Sequence of chain 2.A:
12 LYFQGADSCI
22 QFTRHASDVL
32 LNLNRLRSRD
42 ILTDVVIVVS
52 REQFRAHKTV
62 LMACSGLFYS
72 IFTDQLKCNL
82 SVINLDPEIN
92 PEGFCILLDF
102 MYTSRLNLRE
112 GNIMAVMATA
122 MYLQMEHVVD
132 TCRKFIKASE

Binding-site contacts:
Ligand atom N contacts residue VAL83 of chain 2.A at 4.5 Å.
Ligand atom C contacts residue VAL83 of chain 2.A at 4.3 Å (hydrophobic).
Ligand atom O contacts residue VAL83 of chain 2.A at 3.6 Å.
Ligand atom CE3 contacts residue ASN85 of chain 2.A at 3.8 Å.
Ligand atom CE3 contacts residue LEU81 of chain 2.A at 4.2 Å (hydrophobic).
Ligand atom CD contacts residue GLN54 of chain 2.A at 3.9 Å.
Ligand atom CH2 contacts residue ASN85 of chain 2.A at 4.2 Å.
Ligand atom CH3 contacts residue LEU81 of chain 2.A at 4.3 Å (hydrophobic).
Ligand atom CG contacts residue ASN85 of chain 2.A at 3.4 Å.
Ligand atom CE3 contacts residue VAL83 of chain 2.A at 3.1 Å (hydrophobic).
Ligand atom N contacts residue VAL83 of chain 2.A at 4.3 Å.
Ligand atom CZ2 contacts residue ASN85 of chain 2.A at 4.0 Å.
Ligand atom CG1 contacts residue VAL49 of chain 2.A at 4.2 Å (hydrophobic).
Ligand atom CD2 contacts residue ASN85 of chain 2.A at 3.9 Å.
Ligand atom CB contacts residue VAL83 of chain 2.A at 3.7 Å (hydrophobic).
Ligand atom CZ3 contacts residue VAL83 of chain 2.A at 3.8 Å (hydrophobic).
Ligand atom CG1 contacts residue GLN54 of chain 2.A at 3.5 Å.
Ligand atom CG1 contacts residue VAL47 of chain 2.A at 4.2 Å (hydrophobic).
Ligand atom CZ3 contacts residue ASN85 of chain 2.A at 3.9 Å.
Ligand atom CZ3 contacts residue ILE84 of chain 2.A at 4.0 Å (hydrophobic).
Ligand atom CD2 contacts residue VAL83 of chain 2.A at 4.0 Å (hydrophobic).
Ligand atom CG1 contacts residue VAL83 of chain 2.A at 4.2 Å (hydrophobic).
Ligand atom C contacts residue VAL83 of chain 2.A at 4.0 Å (hydrophobic).
Ligand atom CE2 contacts residue ASN85 of chain 2.A at 3.5 Å.
Ligand atom CB contacts residue ASN85 of chain 2.A at 3.8 Å.
Ligand atom CE3 contacts residue ILE84 of chain 2.A at 3.9 Å (hydrophobic).
Ligand atom O contacts residue VAL83 of chain 2.A at 4.3 Å.
Ligand atom NE1 contacts residue ASN85 of chain 2.A at 3.5 Å.
Ligand atom CD1 contacts residue ASN85 of chain 2.A at 3.2 Å.
Ligand atom CB contacts residue GLN54 of chain 2.A at 3.7 Å.
Ligand atom CG2 contacts residue VAL83 of chain 2.A at 4.5 Å (hydrophobic).
Ligand atom CZ3 contacts residue LEU81 of chain 2.A at 3.9 Å (hydrophobic).
Ligand atom CA contacts residue VAL83 of chain 2.A at 4.2 Å (hydrophobic).

The protein below binds the small molecule below.
Small molecule (SMILES): CC(=O)N[C@@H](CC1=CN=C2CC=CC=C12)C(=O)N[C@@H](CCCN=C(N)N)C(=O)N[C@H](C(=O)N1CCC[C@H]1C(=O)O)C(C)C